Binding-site contacts:
Ligand atom C6 contacts residue ASN53 of chain 1.D at 4.3 Å.
Ligand atom C3 contacts residue ASN53 of chain 1.D at 3.7 Å.
Ligand atom C1 contacts residue ASN53 of chain 1.D at 1.5 Å.
Ligand atom C4 contacts residue ASN53 of chain 1.D at 4.2 Å.
Ligand atom C8 contacts residue LEU46 of chain 1.D at 4.2 Å (hydrophobic).
Ligand atom O5 contacts residue ASN53 of chain 1.D at 2.4 Å (h-bond).
Ligand atom C5 contacts residue ASN53 of chain 1.D at 3.7 Å.
Ligand atom C8 contacts residue ARG93 of chain 1.D at 4.2 Å.
Ligand atom C8 contacts residue TRP92 of chain 1.D at 3.9 Å (hydrophobic).
Ligand atom N2 contacts residue ASN53 of chain 1.D at 2.6 Å (h-bond).
Ligand atom C2 contacts residue ASN53 of chain 1.D at 2.4 Å.
Ligand atom C7 contacts residue ASN53 of chain 1.D at 3.4 Å.
Ligand atom O7 contacts residue PRO48 of chain 1.D at 3.9 Å.
Ligand atom O7 contacts residue ASN53 of chain 1.D at 3.7 Å.
Ligand atom C7 contacts residue LEU46 of chain 1.D at 4.1 Å (hydrophobic).
Ligand atom N2 contacts residue LEU46 of chain 1.D at 4.1 Å.

This protein binds this small molecule.
Small molecule (SMILES): CC(=O)N[C@H]1CO[C@H](CO[C@@H]2O[C@@H](C)[C@@H](O)[C@@H](O)[C@@H]2O)[C@@H](O)[C@@H]1O

Sequence of chain 1.D:
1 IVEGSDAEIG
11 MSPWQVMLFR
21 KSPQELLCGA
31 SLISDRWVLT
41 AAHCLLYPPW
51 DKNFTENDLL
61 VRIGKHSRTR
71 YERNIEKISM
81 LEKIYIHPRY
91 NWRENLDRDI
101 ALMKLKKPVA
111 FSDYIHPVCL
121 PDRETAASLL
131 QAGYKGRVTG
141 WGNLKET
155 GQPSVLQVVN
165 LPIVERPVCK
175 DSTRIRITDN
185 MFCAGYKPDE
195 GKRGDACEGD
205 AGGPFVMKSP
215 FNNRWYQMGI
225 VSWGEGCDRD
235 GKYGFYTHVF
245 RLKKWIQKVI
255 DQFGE